Sequence of chain 1.C:
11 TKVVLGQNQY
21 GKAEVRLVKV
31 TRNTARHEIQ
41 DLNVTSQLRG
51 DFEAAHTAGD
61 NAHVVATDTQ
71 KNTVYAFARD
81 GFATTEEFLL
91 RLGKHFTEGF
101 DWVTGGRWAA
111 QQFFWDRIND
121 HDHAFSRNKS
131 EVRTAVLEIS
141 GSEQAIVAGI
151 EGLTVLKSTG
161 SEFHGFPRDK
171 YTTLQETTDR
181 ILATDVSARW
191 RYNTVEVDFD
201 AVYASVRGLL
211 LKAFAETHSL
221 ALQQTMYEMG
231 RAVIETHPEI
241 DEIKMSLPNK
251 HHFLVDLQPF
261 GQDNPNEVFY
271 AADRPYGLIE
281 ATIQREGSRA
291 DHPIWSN

Binding-site contacts:
Ligand atom C2 contacts residue ASN249 of chain 1.C at 3.6 Å.
Ligand atom O6 contacts residue TYR20 of chain 1.B at 3.5 Å.
Ligand atom C6 contacts residue PHE163 of chain 1.C at 3.7 Å (hydrophobic).
Ligand atom O2 contacts residue PHE163 of chain 1.C at 4.0 Å.
Ligand atom O6 contacts residue VAL64 of chain 1.B at 3.4 Å.
Ligand atom N8 contacts residue ALA66 of chain 1.B at 4.0 Å.
Ligand atom O2 contacts residue LEU222 of chain 1.C at 2.7 Å (h-bond).
Ligand atom C5 contacts residue THR67 of chain 1.B at 3.9 Å.
Ligand atom N9 contacts residue LEU174 of chain 1.C at 3.8 Å.
Ligand atom N9 contacts residue ARG180 of chain 1.C at 3.9 Å.
Ligand atom C6 contacts residue GLN223 of chain 1.C at 3.8 Å.
Ligand atom C2 contacts residue ARG180 of chain 1.C at 3.5 Å.
Ligand atom N1 contacts residue PHE163 of chain 1.C at 3.7 Å.
Ligand atom N8 contacts residue THR67 of chain 1.B at 3.2 Å (h-bond).
Ligand atom O2 contacts residue GLN223 of chain 1.C at 3.9 Å.
Ligand atom N7 contacts residue THR67 of chain 1.B at 2.9 Å (h-bond).
Ligand atom N8 contacts residue PHE163 of chain 1.C at 3.6 Å.
Ligand atom N1 contacts residue GLN223 of chain 1.C at 3.0 Å (h-bond).
Ligand atom N9 contacts residue THR67 of chain 1.B at 4.0 Å.
Ligand atom C4 contacts residue ARG180 of chain 1.C at 3.8 Å.
Ligand atom C4 contacts residue ASN249 of chain 1.C at 3.7 Å.
Ligand atom C2 contacts residue PHE163 of chain 1.C at 3.8 Å (hydrophobic).
Ligand atom N7 contacts residue PHE163 of chain 1.C at 3.7 Å.
Ligand atom C6 contacts residue THR67 of chain 1.B at 4.1 Å.
Ligand atom O6 contacts residue GLN223 of chain 1.C at 3.0 Å (h-bond).
Ligand atom N3 contacts residue ASN249 of chain 1.C at 3.2 Å (h-bond).
Ligand atom N8 contacts residue ASP68 of chain 1.B at 4.0 Å.
Ligand atom O2 contacts residue ALA221 of chain 1.C at 3.5 Å.
Ligand atom N3 contacts residue ARG180 of chain 1.C at 3.0 Å (salt-bridge).
Ligand atom N3 contacts residue PHE163 of chain 1.C at 3.8 Å.
Ligand atom C2 contacts residue LEU222 of chain 1.C at 3.7 Å (hydrophobic).
Ligand atom O6 contacts residue THR67 of chain 1.B at 3.8 Å.
Ligand atom N9 contacts residue PHE163 of chain 1.C at 3.5 Å.
Ligand atom O2 contacts residue ASN249 of chain 1.C at 3.8 Å.
Ligand atom C4 contacts residue PHE163 of chain 1.C at 3.5 Å (hydrophobic).
Ligand atom C5 contacts residue PHE163 of chain 1.C at 3.4 Å (hydrophobic).
Ligand atom N7 contacts residue ALA66 of chain 1.B at 3.6 Å.
Ligand atom C2 contacts residue GLN223 of chain 1.C at 3.9 Å.
Ligand atom N8 contacts residue LEU174 of chain 1.C at 3.6 Å.
Ligand atom O2 contacts residue ARG180 of chain 1.C at 2.7 Å (salt-bridge).

This protein binds this small molecule.
Small molecule (SMILES): O=c1[nH]c(=O)c2nn[nH]c2[nH]1

Sequence of chain 1.B:
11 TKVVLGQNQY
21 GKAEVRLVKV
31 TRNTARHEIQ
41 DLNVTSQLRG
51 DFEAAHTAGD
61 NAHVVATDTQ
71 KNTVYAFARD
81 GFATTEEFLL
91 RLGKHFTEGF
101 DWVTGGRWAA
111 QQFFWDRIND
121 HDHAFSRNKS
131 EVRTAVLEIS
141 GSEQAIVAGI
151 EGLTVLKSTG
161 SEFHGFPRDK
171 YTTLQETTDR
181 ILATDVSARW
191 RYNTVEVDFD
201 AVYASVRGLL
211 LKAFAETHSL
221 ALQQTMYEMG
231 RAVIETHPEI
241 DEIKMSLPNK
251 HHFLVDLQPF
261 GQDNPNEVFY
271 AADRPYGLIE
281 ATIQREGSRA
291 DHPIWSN